A protein and the small-molecule ligand that binds it are described below.
Small molecule (SMILES): CC(=O)N[C@H]1[C@H](O[C@H]2[C@H](O)[C@@H](NC(C)=O)CO[C@@H]2CO)O[C@H](CO)[C@@H](O[C@@H]2O[C@H](CO)[C@@H](O)[C@H](O)[C@@H]2O)[C@@H]1O

Binding-site contacts:
Ligand atom C1 contacts residue ASN115 of chain 1.C at 1.4 Å.
Ligand atom C5 contacts residue ASN115 of chain 1.C at 3.6 Å.
Ligand atom C8 contacts residue THR117 of chain 1.C at 3.5 Å.
Ligand atom C4 contacts residue ASN115 of chain 1.C at 4.2 Å.
Ligand atom O5 contacts residue SER118 of chain 1.C at 4.4 Å.
Ligand atom C2 contacts residue ASN115 of chain 1.C at 2.5 Å.
Ligand atom C8 contacts residue ASN115 of chain 1.C at 3.5 Å.
Ligand atom C1 contacts residue THR117 of chain 1.C at 3.6 Å.
Ligand atom O7 contacts residue ASN115 of chain 1.C at 3.4 Å (h-bond).
Ligand atom C7 contacts residue ASN115 of chain 1.C at 3.0 Å.
Ligand atom C7 contacts residue MET41 of chain 1.C at 4.3 Å (hydrophobic).
Ligand atom C3 contacts residue ASN115 of chain 1.C at 3.9 Å.
Ligand atom O7 contacts residue MET41 of chain 1.C at 3.5 Å.
Ligand atom O7 contacts residue VAL116 of chain 1.C at 4.1 Å.
Ligand atom N2 contacts residue ASN115 of chain 1.C at 3.0 Å (h-bond).
Ligand atom O5 contacts residue THR117 of chain 1.C at 4.3 Å.
Ligand atom C7 contacts residue THR117 of chain 1.C at 4.3 Å.
Ligand atom O5 contacts residue ASN115 of chain 1.C at 2.2 Å (h-bond).

Sequence of chain 1.C:
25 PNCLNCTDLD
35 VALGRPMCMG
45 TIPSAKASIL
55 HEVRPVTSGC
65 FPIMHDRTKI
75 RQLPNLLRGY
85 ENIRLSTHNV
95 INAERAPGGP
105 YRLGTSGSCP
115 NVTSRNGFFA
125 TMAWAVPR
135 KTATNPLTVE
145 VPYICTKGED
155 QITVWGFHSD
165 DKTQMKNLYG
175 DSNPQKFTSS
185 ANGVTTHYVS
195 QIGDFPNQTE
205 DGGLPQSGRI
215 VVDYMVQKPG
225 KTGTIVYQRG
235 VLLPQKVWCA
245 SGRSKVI